Binding-site contacts:
Ligand atom O7 contacts residue ASN57 of chain 1.A at 4.3 Å.
Ligand atom C5 contacts residue ARG14 of chain 1.A at 3.7 Å.
Ligand atom C3 contacts residue ASN57 of chain 1.A at 3.7 Å.
Ligand atom C7 contacts residue ASN57 of chain 1.A at 3.4 Å.
Ligand atom O5 contacts residue ARG14 of chain 1.A at 3.8 Å.
Ligand atom O5 contacts residue ASN57 of chain 1.A at 2.3 Å (h-bond).
Ligand atom C8 contacts residue ASN57 of chain 1.A at 3.5 Å.
Ligand atom C2 contacts residue ASN57 of chain 1.A at 2.4 Å.
Ligand atom C5 contacts residue ASN57 of chain 1.A at 3.6 Å.
Ligand atom N2 contacts residue ASN57 of chain 1.A at 2.7 Å (h-bond).
Ligand atom C4 contacts residue ASN57 of chain 1.A at 4.2 Å.
Ligand atom C1 contacts residue ASN57 of chain 1.A at 1.4 Å.
Ligand atom C1 contacts residue ARG14 of chain 1.A at 3.8 Å.

Sequence of chain 1.A:
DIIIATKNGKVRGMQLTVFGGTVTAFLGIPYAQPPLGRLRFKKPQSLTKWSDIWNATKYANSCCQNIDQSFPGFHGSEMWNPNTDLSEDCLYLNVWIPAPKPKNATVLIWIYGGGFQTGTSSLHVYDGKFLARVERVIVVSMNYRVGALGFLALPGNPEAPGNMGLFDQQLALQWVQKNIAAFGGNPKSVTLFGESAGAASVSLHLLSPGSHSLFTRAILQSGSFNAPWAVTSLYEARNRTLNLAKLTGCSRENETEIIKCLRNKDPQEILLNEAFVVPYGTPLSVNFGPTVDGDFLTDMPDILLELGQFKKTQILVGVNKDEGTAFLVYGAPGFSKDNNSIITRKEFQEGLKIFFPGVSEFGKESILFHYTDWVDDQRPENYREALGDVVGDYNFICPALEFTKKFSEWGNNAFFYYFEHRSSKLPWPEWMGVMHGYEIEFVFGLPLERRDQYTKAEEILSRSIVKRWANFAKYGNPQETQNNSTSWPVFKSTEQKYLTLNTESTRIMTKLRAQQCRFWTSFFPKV

This protein binds this small molecule.
Small molecule (SMILES): CC(=O)N[C@@H]1[C@@H](O)[C@H](O)[C@@H](CO)O[C@H]1O